Sequence of chain 1.C:
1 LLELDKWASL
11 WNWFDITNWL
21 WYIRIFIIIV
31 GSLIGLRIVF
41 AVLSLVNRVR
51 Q

A protein and the small-molecule ligand that binds it are described below.
Small molecule (SMILES): Nc1c2c([n+](CCCCCCCCCC[n+]3c4c(c(N)c5ccccc53)CCC4)c3ccccc13)CCC2

Sequence of chain 1.B:
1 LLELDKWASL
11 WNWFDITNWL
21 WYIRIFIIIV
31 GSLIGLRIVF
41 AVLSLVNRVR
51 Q

Binding-site contacts:
Ligand atom C5 contacts residue LEU2 of chain 1.C at 3.6 Å (hydrophobic).
Ligand atom C4 contacts residue TRP11 of chain 1.B at 4.4 Å (hydrophobic).
Ligand atom C26 contacts residue TRP7 of chain 1.C at 4.4 Å (hydrophobic).
Ligand atom N1 contacts residue TRP21 of chain 1.B at 4.4 Å.
Ligand atom C2 contacts residue TRP21 of chain 1.B at 3.8 Å (hydrophobic).
Ligand atom C7 contacts residue TRP7 of chain 1.B at 4.4 Å (hydrophobic).
Ligand atom C27 contacts residue LEU2 of chain 1.C at 4.0 Å (hydrophobic).
Ligand atom C10 contacts residue TRP13 of chain 1.C at 3.8 Å (hydrophobic).
Ligand atom C22 contacts residue ILE16 of chain 1.C at 4.0 Å (hydrophobic).
Ligand atom N4 contacts residue LEU2 of chain 1.C at 4.4 Å.
Ligand atom N2 contacts residue TRP13 of chain 1.C at 4.4 Å.
Ligand atom C8 contacts residue LEU2 of chain 1.C at 3.7 Å (hydrophobic).
Ligand atom C15 contacts residue TRP13 of chain 1.C at 3.8 Å (hydrophobic).
Ligand atom C11 contacts residue TRP13 of chain 1.C at 3.7 Å (hydrophobic).
Ligand atom C7 contacts residue LEU2 of chain 1.C at 3.6 Å (hydrophobic).
Ligand atom C23 contacts residue LEU10 of chain 1.C at 4.1 Å (hydrophobic).
Ligand atom C31 contacts residue TRP7 of chain 1.B at 3.8 Å (hydrophobic).
Ligand atom C4 contacts residue LEU2 of chain 1.C at 4.4 Å (hydrophobic).
Ligand atom C23 contacts residue ILE16 of chain 1.C at 3.8 Å (hydrophobic).
Ligand atom C16 contacts residue TRP13 of chain 1.C at 3.5 Å (hydrophobic).
Ligand atom C9 contacts residue LEU2 of chain 1.C at 3.7 Å (hydrophobic).
Ligand atom N4 contacts residue THR17 of chain 1.B at 3.5 Å.
Ligand atom C1 contacts residue TRP21 of chain 1.B at 3.8 Å (hydrophobic).
Ligand atom C25 contacts residue TRP7 of chain 1.C at 4.4 Å (hydrophobic).
Ligand atom C5 contacts residue TRP21 of chain 1.B at 4.2 Å (hydrophobic).
Ligand atom C32 contacts residue TRP7 of chain 1.B at 3.2 Å (hydrophobic).
Ligand atom C18 contacts residue TRP13 of chain 1.C at 3.1 Å (hydrophobic).
Ligand atom C17 contacts residue TRP13 of chain 1.C at 3.1 Å (hydrophobic).
Ligand atom C30 contacts residue TRP7 of chain 1.C at 4.2 Å (hydrophobic).
Ligand atom C8 contacts residue TRP7 of chain 1.B at 4.2 Å (hydrophobic).
Ligand atom C20 contacts residue TRP13 of chain 1.C at 4.1 Å (hydrophobic).
Ligand atom N1 contacts residue LEU2 of chain 1.C at 3.7 Å.
Ligand atom C28 contacts residue TRP21 of chain 1.B at 4.3 Å (hydrophobic).
Ligand atom C1 contacts residue LEU2 of chain 1.C at 4.4 Å (hydrophobic).
Ligand atom C22 contacts residue LEU10 of chain 1.C at 3.5 Å (hydrophobic).
Ligand atom C3 contacts residue TRP21 of chain 1.B at 4.2 Å (hydrophobic).
Ligand atom C6 contacts residue LEU2 of chain 1.C at 3.6 Å (hydrophobic).
Ligand atom N4 contacts residue TRP7 of chain 1.B at 3.6 Å.
Ligand atom C7 contacts residue THR17 of chain 1.B at 4.5 Å.
Ligand atom C27 contacts residue TRP7 of chain 1.C at 3.5 Å (hydrophobic).